The protein below binds the small molecule below.
Small molecule (SMILES): Nc1ccn([C@H]2C[C@H](O)[C@@H](CO[P](=O)(O)O[P](=O)(O)OP(=O)(O)O)O2)c(=O)n1

Binding-site contacts:
Ligand atom O2A contacts residue MG1 of chain 1.F at 2.3 Å.
Ligand atom O1A contacts residue PPV1 of chain 1.H at 3.1 Å (h-bond).
Ligand atom O2A contacts residue ASP192 of chain 1.D at 2.9 Å (salt-bridge).
Ligand atom O2B contacts residue ASP192 of chain 1.D at 2.9 Å (salt-bridge).
Ligand atom C5' contacts residue PPV1 of chain 1.H at 3.1 Å.
Ligand atom PA contacts residue PPV1 of chain 1.H at 2.0 Å.
Ligand atom O3' contacts residue GLY274 of chain 1.D at 3.3 Å.
Ligand atom O1G contacts residue SER180 of chain 1.D at 2.9 Å (h-bond).
Ligand atom O3' contacts residue PPV1 of chain 1.H at 3.0 Å (h-bond).
Ligand atom PB contacts residue MG1 of chain 1.G at 3.1 Å.
Ligand atom O2A contacts residue PPV1 of chain 1.H at 2.8 Å (h-bond).
Ligand atom O1G contacts residue ARG149 of chain 1.D at 3.4 Å (salt-bridge).
Ligand atom O2A contacts residue MG1 of chain 1.G at 2.3 Å.
Ligand atom PG contacts residue MG1 of chain 1.G at 3.5 Å.
Ligand atom O1B contacts residue PPV1 of chain 1.H at 0.6 Å (h-bond).
Ligand atom O3A contacts residue PPV1 of chain 1.H at 0.7 Å (h-bond).
Ligand atom C2' contacts residue ASN279 of chain 1.D at 3.3 Å.
Ligand atom O2B contacts residue SER180 of chain 1.D at 3.2 Å (h-bond).
Ligand atom PB contacts residue PPV1 of chain 1.H at 0.5 Å.
Ligand atom O1G contacts residue PPV1 of chain 1.H at 0.3 Å (h-bond).
Ligand atom O3B contacts residue PPV1 of chain 1.H at 0.2 Å (h-bond).
Ligand atom O2G contacts residue ASP190 of chain 1.D at 3.1 Å (salt-bridge).
Ligand atom O3' contacts residue THR273 of chain 1.D at 3.4 Å (h-bond).
Ligand atom PG contacts residue PPV1 of chain 1.H at 0.2 Å.
Ligand atom PA contacts residue MG1 of chain 1.G at 3.4 Å.
Ligand atom O1G contacts residue GLY189 of chain 1.D at 2.9 Å (h-bond).
Ligand atom O3G contacts residue PPV1 of chain 1.H at 0.4 Å (h-bond).
Ligand atom C2' contacts residue TYR271 of chain 1.D at 3.4 Å (hydrophobic).
Ligand atom O2G contacts residue MG1 of chain 1.G at 2.2 Å.
Ligand atom O2 contacts residue TYR271 of chain 1.D at 3.4 Å.
Ligand atom O2B contacts residue PPV1 of chain 1.H at 0.4 Å (h-bond).
Ligand atom O5' contacts residue PPV1 of chain 1.H at 2.8 Å (h-bond).
Ligand atom O3A contacts residue MG1 of chain 1.G at 3.5 Å.
Ligand atom O2 contacts residue ASN279 of chain 1.D at 3.1 Å (h-bond).
Ligand atom C4 contacts residue ASP276 of chain 1.D at 3.5 Å.
Ligand atom O1B contacts residue ARG183 of chain 1.D at 3.2 Å (salt-bridge).
Ligand atom O2G contacts residue PPV1 of chain 1.H at 0.2 Å (h-bond).
Ligand atom O2A contacts residue ASP190 of chain 1.D at 3.0 Å (salt-bridge).
Ligand atom O2B contacts residue GLY179 of chain 1.D at 3.4 Å.
Ligand atom O2B contacts residue MG1 of chain 1.G at 2.1 Å.

Sequence of chain 1.D:
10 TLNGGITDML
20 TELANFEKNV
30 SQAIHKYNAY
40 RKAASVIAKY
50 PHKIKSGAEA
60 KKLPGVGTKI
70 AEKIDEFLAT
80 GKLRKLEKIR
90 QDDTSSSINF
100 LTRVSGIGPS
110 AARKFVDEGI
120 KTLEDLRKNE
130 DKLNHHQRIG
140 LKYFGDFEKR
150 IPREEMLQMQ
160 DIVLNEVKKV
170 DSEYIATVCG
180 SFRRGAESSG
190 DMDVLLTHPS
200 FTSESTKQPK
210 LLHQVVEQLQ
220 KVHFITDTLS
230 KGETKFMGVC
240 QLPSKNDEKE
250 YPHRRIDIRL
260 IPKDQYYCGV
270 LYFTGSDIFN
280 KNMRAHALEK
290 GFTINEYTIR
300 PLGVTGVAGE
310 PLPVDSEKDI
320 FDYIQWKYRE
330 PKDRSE